The small molecule below binds the protein below.
Small molecule (SMILES): Nc1ncnc2c1ncn2[C@@H]1O[C@H](CO[P](=O)(O)O[P](=O)(O)NP(=O)(O)O)[C@@H](O)[C@H]1O

Sequence of chain 1.E:
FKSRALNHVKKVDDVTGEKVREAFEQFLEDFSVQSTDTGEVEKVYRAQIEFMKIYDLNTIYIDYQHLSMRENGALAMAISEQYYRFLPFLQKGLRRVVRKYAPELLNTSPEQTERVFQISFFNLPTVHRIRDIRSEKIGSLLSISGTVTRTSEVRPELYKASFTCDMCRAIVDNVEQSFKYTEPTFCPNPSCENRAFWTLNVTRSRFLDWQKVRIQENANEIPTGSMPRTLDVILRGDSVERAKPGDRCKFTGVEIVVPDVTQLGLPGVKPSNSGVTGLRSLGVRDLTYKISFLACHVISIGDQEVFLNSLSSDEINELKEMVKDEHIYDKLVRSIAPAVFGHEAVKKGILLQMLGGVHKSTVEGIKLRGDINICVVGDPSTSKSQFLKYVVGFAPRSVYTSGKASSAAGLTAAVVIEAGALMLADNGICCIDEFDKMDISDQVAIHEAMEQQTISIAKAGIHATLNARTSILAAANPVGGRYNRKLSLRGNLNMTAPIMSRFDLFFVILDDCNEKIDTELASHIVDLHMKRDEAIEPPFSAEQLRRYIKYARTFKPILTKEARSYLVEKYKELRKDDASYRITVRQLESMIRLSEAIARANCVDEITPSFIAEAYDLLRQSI

Sequence of chain 1.A:
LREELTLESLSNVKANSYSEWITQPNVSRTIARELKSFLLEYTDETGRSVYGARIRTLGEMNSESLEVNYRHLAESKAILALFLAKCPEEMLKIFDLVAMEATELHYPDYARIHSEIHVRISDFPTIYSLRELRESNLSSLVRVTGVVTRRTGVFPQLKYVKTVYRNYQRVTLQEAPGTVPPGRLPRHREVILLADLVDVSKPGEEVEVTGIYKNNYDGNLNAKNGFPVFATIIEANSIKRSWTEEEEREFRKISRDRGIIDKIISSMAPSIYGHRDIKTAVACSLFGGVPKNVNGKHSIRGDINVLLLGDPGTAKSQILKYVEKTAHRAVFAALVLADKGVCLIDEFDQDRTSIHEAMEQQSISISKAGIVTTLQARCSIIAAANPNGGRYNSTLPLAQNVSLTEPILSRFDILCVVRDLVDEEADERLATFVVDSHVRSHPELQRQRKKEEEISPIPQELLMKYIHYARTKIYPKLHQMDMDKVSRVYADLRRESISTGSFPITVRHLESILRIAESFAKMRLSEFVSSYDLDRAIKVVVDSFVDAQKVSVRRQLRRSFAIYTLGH

Binding-site contacts:
Ligand atom O5' contacts residue GLY546 of chain 1.A at 2.9 Å (h-bond).
Ligand atom PB contacts residue ARG798 of chain 1.E at 3.7 Å.
Ligand atom N3B contacts residue GLY546 of chain 1.A at 3.2 Å (h-bond).
Ligand atom C1' contacts residue GLU801 of chain 1.E at 3.3 Å.
Ligand atom O1B contacts residue ARG708 of chain 1.E at 3.0 Å (salt-bridge).
Ligand atom O1A contacts residue SER550 of chain 1.A at 3.7 Å.
Ligand atom C5' contacts residue GLY546 of chain 1.A at 3.3 Å.
Ligand atom O1G contacts residue GLU608 of chain 1.A at 3.7 Å.
Ligand atom O1A contacts residue LYS549 of chain 1.A at 3.5 Å (salt-bridge).
Ligand atom O3G contacts residue ASN651 of chain 1.A at 3.7 Å.
Ligand atom O1G contacts residue LYS549 of chain 1.A at 2.6 Å (salt-bridge).
Ligand atom O3' contacts residue ARG798 of chain 1.E at 3.7 Å.
Ligand atom N3 contacts residue GLY546 of chain 1.A at 3.5 Å (h-bond).
Ligand atom O1G contacts residue SER550 of chain 1.A at 3.4 Å (h-bond).
Ligand atom O2A contacts residue GLN551 of chain 1.A at 2.9 Å (h-bond).
Ligand atom O5' contacts residue ALA548 of chain 1.A at 2.9 Å (h-bond).
Ligand atom O3' contacts residue GLU801 of chain 1.E at 3.6 Å.
Ligand atom O4' contacts residue GLY546 of chain 1.A at 3.7 Å.
Ligand atom O2B contacts residue SER550 of chain 1.A at 3.0 Å (h-bond).
Ligand atom O2G contacts residue ARG708 of chain 1.E at 2.8 Å (salt-bridge).
Ligand atom O2' contacts residue GLU801 of chain 1.E at 2.5 Å (salt-bridge).
Ligand atom O2A contacts residue SER550 of chain 1.A at 3.4 Å.
Ligand atom N3 contacts residue VAL797 of chain 1.E at 3.7 Å.
Ligand atom O2B contacts residue ARG708 of chain 1.E at 3.7 Å.
Ligand atom N6 contacts residue TYR506 of chain 1.A at 3.3 Å (h-bond).
Ligand atom C2' contacts residue GLU801 of chain 1.E at 3.5 Å.
Ligand atom O1G contacts residue MG1 of chain 1.V at 2.0 Å.
Ligand atom N6 contacts residue LEU695 of chain 1.A at 3.7 Å.
Ligand atom PB contacts residue MG1 of chain 1.V at 3.0 Å.
Ligand atom O2B contacts residue MG1 of chain 1.V at 2.0 Å.
Ligand atom O1B contacts residue ARG798 of chain 1.E at 2.7 Å (salt-bridge).
Ligand atom C8 contacts residue GLU801 of chain 1.E at 3.7 Å.
Ligand atom O3A contacts residue MG1 of chain 1.V at 3.4 Å.
Ligand atom C4' contacts residue GLY546 of chain 1.A at 3.6 Å.
Ligand atom PG contacts residue MG1 of chain 1.V at 3.1 Å.
Ligand atom O2A contacts residue MG1 of chain 1.V at 3.1 Å.
Ligand atom PA contacts residue MG1 of chain 1.V at 2.8 Å.
Ligand atom N3B contacts residue MG1 of chain 1.V at 3.3 Å.
Ligand atom C5' contacts residue ALA548 of chain 1.A at 3.5 Å (hydrophobic).
Ligand atom O1A contacts residue MG1 of chain 1.V at 2.0 Å.